Sequence of chain 1.A:
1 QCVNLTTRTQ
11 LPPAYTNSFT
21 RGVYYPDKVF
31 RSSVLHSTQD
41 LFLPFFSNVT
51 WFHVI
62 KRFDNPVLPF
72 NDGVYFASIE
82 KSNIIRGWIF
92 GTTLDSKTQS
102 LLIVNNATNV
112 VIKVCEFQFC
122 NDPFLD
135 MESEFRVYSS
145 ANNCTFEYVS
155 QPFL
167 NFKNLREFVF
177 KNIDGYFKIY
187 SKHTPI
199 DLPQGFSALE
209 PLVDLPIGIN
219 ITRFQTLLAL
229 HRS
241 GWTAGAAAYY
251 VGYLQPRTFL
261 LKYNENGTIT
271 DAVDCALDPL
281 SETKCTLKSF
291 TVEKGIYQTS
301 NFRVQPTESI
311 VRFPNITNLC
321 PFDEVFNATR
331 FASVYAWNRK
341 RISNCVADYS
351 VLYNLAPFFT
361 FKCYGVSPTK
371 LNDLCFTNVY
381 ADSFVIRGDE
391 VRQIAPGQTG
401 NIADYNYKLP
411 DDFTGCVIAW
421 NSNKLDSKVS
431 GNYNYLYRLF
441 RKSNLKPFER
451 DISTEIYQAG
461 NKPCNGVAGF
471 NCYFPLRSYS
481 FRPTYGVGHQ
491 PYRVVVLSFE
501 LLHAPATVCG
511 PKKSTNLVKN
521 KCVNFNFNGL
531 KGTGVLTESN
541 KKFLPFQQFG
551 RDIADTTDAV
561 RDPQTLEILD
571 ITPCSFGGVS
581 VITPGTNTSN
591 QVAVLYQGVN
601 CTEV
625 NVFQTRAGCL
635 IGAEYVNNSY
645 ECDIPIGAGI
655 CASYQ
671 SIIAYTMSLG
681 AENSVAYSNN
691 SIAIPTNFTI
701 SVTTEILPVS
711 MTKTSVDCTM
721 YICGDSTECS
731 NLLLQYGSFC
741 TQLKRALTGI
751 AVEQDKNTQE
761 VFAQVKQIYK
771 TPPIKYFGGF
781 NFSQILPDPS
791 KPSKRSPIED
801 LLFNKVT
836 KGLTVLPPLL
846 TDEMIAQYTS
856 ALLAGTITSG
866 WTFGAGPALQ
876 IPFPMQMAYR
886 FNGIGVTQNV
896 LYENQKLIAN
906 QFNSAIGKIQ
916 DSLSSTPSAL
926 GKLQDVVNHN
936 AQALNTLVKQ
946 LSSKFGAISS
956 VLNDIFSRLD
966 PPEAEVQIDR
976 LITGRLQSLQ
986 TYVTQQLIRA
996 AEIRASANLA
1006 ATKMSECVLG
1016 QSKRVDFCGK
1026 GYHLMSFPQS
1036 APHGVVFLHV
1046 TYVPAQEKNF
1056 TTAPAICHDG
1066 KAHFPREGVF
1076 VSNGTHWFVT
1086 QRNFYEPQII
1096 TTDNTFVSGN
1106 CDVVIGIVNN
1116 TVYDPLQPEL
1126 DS

A protein and the small-molecule ligand that binds it are described below.
Small molecule (SMILES): CC(=O)N[C@@H]1[C@@H](O)[C@H](O)[C@@H](CO)O[C@H]1O

Sequence of chain 1.C:
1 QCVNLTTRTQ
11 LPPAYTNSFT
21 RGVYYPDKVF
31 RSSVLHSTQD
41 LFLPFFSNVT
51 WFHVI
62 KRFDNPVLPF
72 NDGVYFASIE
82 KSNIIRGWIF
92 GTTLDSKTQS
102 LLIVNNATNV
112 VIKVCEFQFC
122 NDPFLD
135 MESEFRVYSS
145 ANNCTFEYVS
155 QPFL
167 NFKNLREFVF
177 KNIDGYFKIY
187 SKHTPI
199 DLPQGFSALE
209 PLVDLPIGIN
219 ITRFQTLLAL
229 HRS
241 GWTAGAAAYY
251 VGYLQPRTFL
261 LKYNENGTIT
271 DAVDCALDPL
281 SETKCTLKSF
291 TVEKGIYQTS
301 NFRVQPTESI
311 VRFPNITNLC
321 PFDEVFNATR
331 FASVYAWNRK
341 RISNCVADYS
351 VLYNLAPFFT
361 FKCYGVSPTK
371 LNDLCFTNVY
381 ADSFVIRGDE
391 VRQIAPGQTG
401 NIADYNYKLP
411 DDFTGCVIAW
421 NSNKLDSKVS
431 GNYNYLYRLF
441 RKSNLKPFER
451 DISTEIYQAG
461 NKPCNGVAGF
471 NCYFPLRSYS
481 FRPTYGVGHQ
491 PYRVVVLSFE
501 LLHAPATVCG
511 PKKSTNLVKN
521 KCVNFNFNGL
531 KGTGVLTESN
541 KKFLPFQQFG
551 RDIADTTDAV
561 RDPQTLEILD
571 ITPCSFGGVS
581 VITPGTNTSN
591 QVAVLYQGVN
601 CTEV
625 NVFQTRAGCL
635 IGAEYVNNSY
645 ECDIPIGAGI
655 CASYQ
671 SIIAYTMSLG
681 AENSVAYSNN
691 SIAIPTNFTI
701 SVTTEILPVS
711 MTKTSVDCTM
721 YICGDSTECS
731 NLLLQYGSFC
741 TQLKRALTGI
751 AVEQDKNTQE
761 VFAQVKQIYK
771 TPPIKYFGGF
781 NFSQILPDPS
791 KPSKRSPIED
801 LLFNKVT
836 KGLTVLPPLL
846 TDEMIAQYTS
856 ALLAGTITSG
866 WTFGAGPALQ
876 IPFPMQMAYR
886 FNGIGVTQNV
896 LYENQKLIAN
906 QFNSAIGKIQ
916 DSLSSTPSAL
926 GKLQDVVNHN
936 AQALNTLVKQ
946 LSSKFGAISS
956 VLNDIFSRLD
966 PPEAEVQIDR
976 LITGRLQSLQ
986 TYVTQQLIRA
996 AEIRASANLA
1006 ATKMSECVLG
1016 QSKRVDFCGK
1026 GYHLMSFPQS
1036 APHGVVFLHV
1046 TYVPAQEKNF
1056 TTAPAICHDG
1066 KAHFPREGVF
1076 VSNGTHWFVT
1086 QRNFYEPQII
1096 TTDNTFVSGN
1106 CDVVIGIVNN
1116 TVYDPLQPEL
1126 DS

Binding-site contacts:
Ligand atom O7 contacts residue TYR380 of chain 1.A at 4.1 Å.
Ligand atom C1 contacts residue ASN147 of chain 1.C at 1.4 Å.
Ligand atom C4 contacts residue GLU117 of chain 1.C at 3.9 Å.
Ligand atom C2 contacts residue ASN147 of chain 1.C at 2.5 Å.
Ligand atom C7 contacts residue ASN147 of chain 1.C at 3.4 Å.
Ligand atom O7 contacts residue ASN147 of chain 1.C at 3.5 Å (h-bond).
Ligand atom C1 contacts residue GLU117 of chain 1.C at 4.0 Å.
Ligand atom C3 contacts residue GLU117 of chain 1.C at 3.5 Å.
Ligand atom O4 contacts residue GLU117 of chain 1.C at 3.9 Å.
Ligand atom C3 contacts residue ASN147 of chain 1.C at 3.8 Å.
Ligand atom O3 contacts residue GLU117 of chain 1.C at 4.5 Å.
Ligand atom C5 contacts residue GLU117 of chain 1.C at 3.7 Å.
Ligand atom C4 contacts residue ASN147 of chain 1.C at 4.2 Å.
Ligand atom O5 contacts residue ASN147 of chain 1.C at 2.4 Å (h-bond).
Ligand atom N2 contacts residue ASN147 of chain 1.C at 2.9 Å (h-bond).
Ligand atom C8 contacts residue ASN147 of chain 1.C at 4.1 Å.
Ligand atom C5 contacts residue ASN147 of chain 1.C at 3.7 Å.
Ligand atom O5 contacts residue GLU117 of chain 1.C at 4.3 Å.
Ligand atom C8 contacts residue GLN100 of chain 1.C at 3.7 Å.
Ligand atom C2 contacts residue GLU117 of chain 1.C at 4.2 Å.